A small-molecule ligand and the protein it binds are described below.
Small molecule (SMILES): N=c1ccn([C@H]2C[C@H](O[P](=O)(O)OC[C@H]3O[C@@H](n4cnc5c(N)ncnc54)C[C@@H]3O[P](=O)(O)OC[C@H]3O[C@@H](n4cnc5c(=O)nc(N)[nH]c54)C[C@@H]3O[P](=O)(O)OC[C@H]3O[C@@H](n4cnc5c(=O)nc(N)[nH]c54)C[C@@H]3O[P](=O)(O)OC[C@H]3O[C@@H](n4ccc(N)nc4=O)C[C@@H]3O[P](=O)(O)OC[C@H]3O[C@@H](n4ccc(N)nc4=O)C[C@@H]3O[P](=O)(O)OC[C@H]3O[C@@H](n4cnc5c(N)ncnc54)C[C@@H]3O[P](=O)(O)OC[C@H]3O[C@@H](n4cnc5c(N)ncnc54)C[C@@H]3O)[C@@H](COP(=O)=O)O2)c(=O)[nH]1

Sequence of chain 21.A:
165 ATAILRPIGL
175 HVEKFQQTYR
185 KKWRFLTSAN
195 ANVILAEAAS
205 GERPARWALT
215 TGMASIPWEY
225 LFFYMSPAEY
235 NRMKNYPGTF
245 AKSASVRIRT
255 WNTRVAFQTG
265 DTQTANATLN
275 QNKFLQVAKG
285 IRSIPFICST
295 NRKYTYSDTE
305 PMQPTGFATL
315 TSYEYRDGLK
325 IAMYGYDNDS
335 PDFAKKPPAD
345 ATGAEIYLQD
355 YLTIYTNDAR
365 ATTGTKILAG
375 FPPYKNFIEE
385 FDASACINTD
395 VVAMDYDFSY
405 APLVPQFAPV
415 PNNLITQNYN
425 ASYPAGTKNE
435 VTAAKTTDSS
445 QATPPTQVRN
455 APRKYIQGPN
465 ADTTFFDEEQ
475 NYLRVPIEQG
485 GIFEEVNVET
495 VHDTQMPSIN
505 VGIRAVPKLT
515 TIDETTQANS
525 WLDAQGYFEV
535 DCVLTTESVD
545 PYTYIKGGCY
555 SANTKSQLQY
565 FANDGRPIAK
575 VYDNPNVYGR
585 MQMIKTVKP

Binding-site contacts:
Ligand atom N4 contacts residue DG2 of chain 22.B at 2.9 Å (h-bond).
Ligand atom N2 contacts residue ASP401 of chain 22.A at 2.8 Å (salt-bridge).
Ligand atom N1 contacts residue ASP401 of chain 22.A at 2.6 Å (salt-bridge).
Ligand atom OP1 contacts residue PRO501 of chain 22.A at 3.1 Å.
Ligand atom N6 contacts residue GLN410 of chain 21.A at 2.7 Å (h-bond).
Ligand atom OP1 contacts residue GLY284 of chain 22.A at 3.0 Å.
Ligand atom C2 contacts residue MET398 of chain 22.A at 2.7 Å (hydrophobic).
Ligand atom OP2 contacts residue VAL492 of chain 21.A at 2.5 Å (h-bond).
Ligand atom OP2 contacts residue ASN491 of chain 21.A at 2.9 Å.
Ligand atom O3' contacts residue LYS178 of chain 21.A at 2.9 Å.
Ligand atom C5 contacts residue ARG170 of chain 21.A at 2.4 Å.
Ligand atom O2 contacts residue LYS559 of chain 21.A at 2.8 Å (salt-bridge).
Ligand atom C5 contacts residue ASP497 of chain 22.A at 3.1 Å.
Ligand atom OP1 contacts residue PRO289 of chain 22.A at 3.2 Å.
Ligand atom N3 contacts residue ARG170 of chain 21.A at 2.0 Å (salt-bridge).
Ligand atom C2 contacts residue ASP401 of chain 22.A at 3.1 Å.
Ligand atom O6 contacts residue ASP401 of chain 22.A at 2.7 Å (salt-bridge).
Ligand atom O3' contacts residue PRO289 of chain 22.A at 3.1 Å.
Ligand atom N1 contacts residue MET398 of chain 22.A at 3.0 Å.
Ligand atom N4 contacts residue ASN491 of chain 21.A at 2.7 Å (h-bond).
Ligand atom OP2 contacts residue SER287 of chain 22.A at 2.9 Å.
Ligand atom C4 contacts residue ASN491 of chain 21.A at 2.5 Å.
Ligand atom N7 contacts residue THR498 of chain 22.A at 3.1 Å.
Ligand atom C5 contacts residue ASN491 of chain 21.A at 2.3 Å.
Ligand atom O2 contacts residue THR558 of chain 21.A at 2.7 Å (h-bond).
Ligand atom N6 contacts residue SER555 of chain 21.A at 3.1 Å.
Ligand atom O2 contacts residue DG2 of chain 22.B at 2.8 Å (h-bond).
Ligand atom O4' contacts residue THR558 of chain 21.A at 3.1 Å.
Ligand atom N3 contacts residue DG2 of chain 22.B at 2.9 Å (h-bond).
Ligand atom N7 contacts residue GLN499 of chain 22.A at 2.8 Å (h-bond).
Ligand atom C4 contacts residue ASP497 of chain 22.A at 3.1 Å.
Ligand atom O2 contacts residue PRO171 of chain 21.A at 3.0 Å (h-bond).
Ligand atom C6 contacts residue ASN491 of chain 21.A at 3.1 Å.
Ligand atom N1 contacts residue PRO545 of chain 21.A at 3.2 Å.
Ligand atom O4' contacts residue GLN499 of chain 22.A at 3.0 Å (h-bond).
Ligand atom N2 contacts residue SER403 of chain 22.A at 3.0 Å (h-bond).
Ligand atom O3' contacts residue VAL492 of chain 21.A at 3.2 Å.
Ligand atom C2 contacts residue ASP399 of chain 22.A at 3.1 Å.
Ligand atom C4 contacts residue ARG170 of chain 21.A at 1.2 Å.
Ligand atom N4 contacts residue ARG170 of chain 21.A at 0.6 Å (salt-bridge).

Sequence of chain 22.A:
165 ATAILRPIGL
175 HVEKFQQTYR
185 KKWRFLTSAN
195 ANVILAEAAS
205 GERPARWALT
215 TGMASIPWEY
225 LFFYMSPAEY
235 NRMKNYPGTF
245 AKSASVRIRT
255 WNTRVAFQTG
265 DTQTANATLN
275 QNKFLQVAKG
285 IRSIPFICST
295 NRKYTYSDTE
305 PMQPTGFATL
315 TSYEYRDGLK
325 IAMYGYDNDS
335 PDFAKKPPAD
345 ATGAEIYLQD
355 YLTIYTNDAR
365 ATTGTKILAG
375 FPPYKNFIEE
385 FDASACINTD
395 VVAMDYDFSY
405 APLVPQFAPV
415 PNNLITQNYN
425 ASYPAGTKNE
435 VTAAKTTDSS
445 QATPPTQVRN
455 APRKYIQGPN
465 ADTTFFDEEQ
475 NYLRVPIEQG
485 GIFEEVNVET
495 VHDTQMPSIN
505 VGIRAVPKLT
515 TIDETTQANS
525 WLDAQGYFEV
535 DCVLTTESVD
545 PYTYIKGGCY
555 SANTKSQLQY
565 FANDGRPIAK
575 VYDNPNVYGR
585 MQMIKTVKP